Binding-site contacts:
Ligand atom O32 contacts residue TRP227 of chain 1.B at 3.1 Å.
Ligand atom C30 contacts residue TRP227 of chain 1.B at 3.7 Å (hydrophobic).
Ligand atom O32 contacts residue GLY228 of chain 1.B at 3.0 Å (h-bond).
Ligand atom N46 contacts residue ALA200 of chain 1.B at 3.1 Å (h-bond).
Ligand atom N46 contacts residue ASP199 of chain 1.B at 2.7 Å (salt-bridge).
Ligand atom N46 contacts residue GLY228 of chain 1.B at 3.7 Å.
Ligand atom C9 contacts residue GLY228 of chain 1.B at 3.6 Å.
Ligand atom N47 contacts residue ASP199 of chain 1.B at 2.6 Å (salt-bridge).
Ligand atom C26 contacts residue GLY228 of chain 1.B at 3.8 Å.
Ligand atom C21 contacts residue GLY228 of chain 1.B at 3.1 Å.
Ligand atom N46 contacts residue GLY230 of chain 1.B at 3.0 Å (h-bond).
Ligand atom C3 contacts residue TYR47 of chain 1.B at 3.8 Å (hydrophobic).
Ligand atom C27 contacts residue GLY228 of chain 1.B at 3.4 Å.
Ligand atom C7 contacts residue SER226 of chain 1.B at 3.9 Å.
Ligand atom C1 contacts residue TRP227 of chain 1.B at 3.8 Å (hydrophobic).
Ligand atom C2 contacts residue LEU96 of chain 1.B at 3.5 Å (hydrophobic).
Ligand atom C5 contacts residue GLY228 of chain 1.B at 3.5 Å.
Ligand atom C3 contacts residue TRP50 of chain 1.B at 3.6 Å (hydrophobic).
Ligand atom C29 contacts residue VAL225 of chain 1.B at 3.8 Å (hydrophobic).
Ligand atom N23 contacts residue HIS43 of chain 1.B at 3.5 Å (h-bond).
Ligand atom N46 contacts residue CYS231 of chain 1.B at 3.8 Å.
Ligand atom N47 contacts residue GLY238 of chain 1.B at 3.3 Å.
Ligand atom N23 contacts residue SER226 of chain 1.B at 3.1 Å (h-bond).
Ligand atom C24 contacts residue SER205 of chain 1.B at 3.1 Å.
Ligand atom C28 contacts residue GLY228 of chain 1.B at 3.5 Å.
Ligand atom C28 contacts residue TRP227 of chain 1.B at 3.7 Å (hydrophobic).
Ligand atom C27 contacts residue GLY230 of chain 1.B at 3.7 Å.
Ligand atom C2 contacts residue HIS43 of chain 1.B at 3.5 Å.
Ligand atom C14 contacts residue TRP227 of chain 1.B at 3.7 Å (hydrophobic).
Ligand atom C30 contacts residue SER205 of chain 1.B at 3.9 Å.
Ligand atom N47 contacts residue ALA200 of chain 1.B at 3.5 Å (h-bond).
Ligand atom C9 contacts residue ALA200 of chain 1.B at 3.2 Å (hydrophobic).
Ligand atom C29 contacts residue TRP227 of chain 1.B at 3.7 Å (hydrophobic).
Ligand atom C1 contacts residue LEU96 of chain 1.B at 3.7 Å (hydrophobic).
Ligand atom N23 contacts residue SER205 of chain 1.B at 3.4 Å (h-bond).
Ligand atom C9 contacts residue ASP199 of chain 1.B at 3.3 Å.
Ligand atom C1 contacts residue SER226 of chain 1.B at 3.7 Å.
Ligand atom C29 contacts residue GLY228 of chain 1.B at 3.9 Å.
Ligand atom C30 contacts residue VAL225 of chain 1.B at 3.8 Å (hydrophobic).
Ligand atom C14 contacts residue GLY228 of chain 1.B at 3.7 Å.

Sequence of chain 1.B:
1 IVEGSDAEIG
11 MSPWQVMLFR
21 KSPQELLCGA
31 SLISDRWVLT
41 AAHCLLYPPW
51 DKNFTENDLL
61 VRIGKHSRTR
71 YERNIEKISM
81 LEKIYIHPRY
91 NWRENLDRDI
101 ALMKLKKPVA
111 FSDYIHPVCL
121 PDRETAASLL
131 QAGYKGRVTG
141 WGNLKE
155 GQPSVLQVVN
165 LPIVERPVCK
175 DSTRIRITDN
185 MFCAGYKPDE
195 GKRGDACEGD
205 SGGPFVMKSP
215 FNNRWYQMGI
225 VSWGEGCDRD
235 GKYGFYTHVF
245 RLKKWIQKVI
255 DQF

The protein below binds the small molecule below.
Small molecule (SMILES): [H]/N=C(/N)c1ccc(CNC(=O)[C@@H]2CCCN2C(=O)CCC2CCCC2)cc1